Binding-site contacts:
Ligand atom O21 contacts residue HIS224 of chain 1.A at 2.7 Å (h-bond).
Ligand atom O21 contacts residue ASP155 of chain 1.A at 3.2 Å (salt-bridge).
Ligand atom N11 contacts residue ILE231 of chain 1.A at 3.7 Å.
Ligand atom O21 contacts residue PO41 of chain 1.B at 3.2 Å (h-bond).
Ligand atom C14 contacts residue ALA307 of chain 1.A at 3.5 Å (hydrophobic).
Ligand atom CL1 contacts residue HIS275 of chain 1.A at 3.8 Å.
Ligand atom CL1 contacts residue MET277 of chain 1.A at 3.8 Å.
Ligand atom CL1 contacts residue TYR337 of chain 1.A at 3.4 Å.
Ligand atom C14 contacts residue HIS275 of chain 1.A at 3.7 Å.
Ligand atom C08 contacts residue TYR337 of chain 1.A at 3.8 Å (hydrophobic).
Ligand atom C17 contacts residue TYR337 of chain 1.A at 3.8 Å (hydrophobic).
Ligand atom C03 contacts residue TYR337 of chain 1.A at 3.5 Å (hydrophobic).
Ligand atom N20 contacts residue HIS224 of chain 1.A at 3.0 Å (h-bond).
Ligand atom C13 contacts residue PHE112 of chain 1.A at 3.8 Å (hydrophobic).
Ligand atom C19 contacts residue MN1 of chain 1.K at 3.3 Å.
Ligand atom C01 contacts residue TYR337 of chain 1.A at 3.7 Å (hydrophobic).
Ligand atom O02 contacts residue MET277 of chain 1.A at 3.6 Å.
Ligand atom C19 contacts residue HIS224 of chain 1.A at 3.2 Å.
Ligand atom C04 contacts residue TYR337 of chain 1.A at 3.8 Å (hydrophobic).
Ligand atom O02 contacts residue TYR337 of chain 1.A at 3.1 Å (h-bond).
Ligand atom C12 contacts residue HIS124 of chain 1.A at 3.6 Å.
Ligand atom N20 contacts residue PO41 of chain 1.B at 2.8 Å (h-bond).
Ligand atom C08 contacts residue ILE231 of chain 1.A at 3.8 Å (hydrophobic).
Ligand atom O02 contacts residue HIS232 of chain 1.A at 3.7 Å.
Ligand atom CL1 contacts residue TYR276 of chain 1.A at 3.6 Å.
Ligand atom C15 contacts residue ALA307 of chain 1.A at 3.6 Å (hydrophobic).
Ligand atom C18 contacts residue HIS124 of chain 1.A at 3.7 Å.
Ligand atom C05 contacts residue HIS232 of chain 1.A at 3.7 Å.
Ligand atom C10 contacts residue ILE231 of chain 1.A at 3.8 Å (hydrophobic).
Ligand atom O21 contacts residue GLU257 of chain 1.A at 3.4 Å (salt-bridge).
Ligand atom O21 contacts residue MN1 of chain 1.K at 2.2 Å.
Ligand atom C10 contacts residue HIS124 of chain 1.A at 4.0 Å.
Ligand atom CL1 contacts residue ALA307 of chain 1.A at 3.4 Å.
Ligand atom C09 contacts residue HIS124 of chain 1.A at 3.9 Å.
Ligand atom C08 contacts residue MET277 of chain 1.A at 3.9 Å (hydrophobic).
Ligand atom C04 contacts residue HIS232 of chain 1.A at 3.7 Å.
Ligand atom C19 contacts residue PO41 of chain 1.B at 3.1 Å.
Ligand atom C08 contacts residue HIS232 of chain 1.A at 3.8 Å.
Ligand atom N11 contacts residue HIS124 of chain 1.A at 3.8 Å.
Ligand atom C03 contacts residue HIS232 of chain 1.A at 3.5 Å.

Sequence of chain 1.A:
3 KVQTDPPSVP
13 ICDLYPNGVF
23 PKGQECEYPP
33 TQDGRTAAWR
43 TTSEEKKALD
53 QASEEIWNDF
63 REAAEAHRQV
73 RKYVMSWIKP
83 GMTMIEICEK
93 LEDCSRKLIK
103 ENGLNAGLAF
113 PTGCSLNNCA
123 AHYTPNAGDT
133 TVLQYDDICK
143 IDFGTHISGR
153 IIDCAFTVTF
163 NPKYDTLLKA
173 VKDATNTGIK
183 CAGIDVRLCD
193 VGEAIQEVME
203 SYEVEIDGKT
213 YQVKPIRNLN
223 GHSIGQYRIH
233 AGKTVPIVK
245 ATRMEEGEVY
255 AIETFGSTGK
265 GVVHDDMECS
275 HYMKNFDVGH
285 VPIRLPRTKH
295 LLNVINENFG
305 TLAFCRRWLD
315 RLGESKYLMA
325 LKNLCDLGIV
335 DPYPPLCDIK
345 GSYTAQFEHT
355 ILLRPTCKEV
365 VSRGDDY

This protein binds this small molecule.
Small molecule (SMILES): COc1cccc(-c2c(C(N)=O)[nH]c3ccc(Cl)cc23)c1